A small-molecule ligand and the protein it binds are described below.
Small molecule (SMILES): Nc1ncnc2c1ccn2[C@@H]1O[C@H](CO)[C@@H](O)[C@H]1O

Sequence of chain 3.A:
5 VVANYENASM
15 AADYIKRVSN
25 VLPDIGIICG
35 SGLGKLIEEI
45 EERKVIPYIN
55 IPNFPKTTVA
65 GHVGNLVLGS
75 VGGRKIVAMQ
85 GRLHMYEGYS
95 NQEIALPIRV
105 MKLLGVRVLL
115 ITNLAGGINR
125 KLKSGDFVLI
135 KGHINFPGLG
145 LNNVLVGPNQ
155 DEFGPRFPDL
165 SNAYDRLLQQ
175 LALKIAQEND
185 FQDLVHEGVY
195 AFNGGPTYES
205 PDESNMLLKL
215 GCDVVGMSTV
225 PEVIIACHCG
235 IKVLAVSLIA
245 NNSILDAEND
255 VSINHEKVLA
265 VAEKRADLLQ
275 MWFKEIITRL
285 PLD

Binding-site contacts:
Ligand atom C5' contacts residue HIS259 of chain 1.A at 3.7 Å.
Ligand atom O4' contacts residue SO41 of chain 1.C at 3.0 Å (h-bond).
Ligand atom C2 contacts residue VAL219 of chain 1.A at 3.7 Å (hydrophobic).
Ligand atom C2 contacts residue GLU203 of chain 1.A at 3.2 Å.
Ligand atom N1 contacts residue VAL219 of chain 1.A at 3.8 Å.
Ligand atom C3' contacts residue SO41 of chain 1.C at 3.0 Å.
Ligand atom C8 contacts residue VAL262 of chain 1.A at 3.8 Å (hydrophobic).
Ligand atom N6 contacts residue GLU203 of chain 1.A at 3.8 Å.
Ligand atom N6 contacts residue ASN245 of chain 1.A at 3.1 Å (h-bond).
Ligand atom O2' contacts residue MET221 of chain 1.A at 3.0 Å (h-bond).
Ligand atom O3' contacts residue SO41 of chain 1.C at 2.2 Å (h-bond).
Ligand atom C1' contacts residue LEU118 of chain 1.A at 3.2 Å (hydrophobic).
Ligand atom C8 contacts residue LEU118 of chain 1.A at 3.6 Å (hydrophobic).
Ligand atom C2' contacts residue SO41 of chain 1.C at 3.4 Å.
Ligand atom C1' contacts residue SO41 of chain 1.C at 3.3 Å.
Ligand atom C4' contacts residue SO41 of chain 1.C at 3.3 Å.
Ligand atom C2 contacts residue GLY220 of chain 1.A at 3.7 Å.
Ligand atom C7 contacts residue VAL262 of chain 1.A at 3.8 Å (hydrophobic).
Ligand atom C5' contacts residue TYR202 of chain 1.A at 3.6 Å (hydrophobic).
Ligand atom O3' contacts residue TYR90 of chain 1.A at 2.9 Å (h-bond).
Ligand atom N3 contacts residue GLY220 of chain 1.A at 3.6 Å.
Ligand atom N3 contacts residue MET221 of chain 1.A at 3.7 Å.
Ligand atom O5' contacts residue HIS259 of chain 1.A at 2.8 Å (h-bond).
Ligand atom O4' contacts residue SER35 of chain 1.A at 3.9 Å.
Ligand atom C7 contacts residue ALA119 of chain 1.A at 3.9 Å (hydrophobic).
Ligand atom C6 contacts residue TYR202 of chain 1.A at 3.8 Å (hydrophobic).
Ligand atom C2' contacts residue MET221 of chain 1.A at 3.7 Å (hydrophobic).
Ligand atom C6 contacts residue GLY120 of chain 1.A at 3.5 Å.
Ligand atom C3' contacts residue TYR90 of chain 1.A at 3.7 Å (hydrophobic).
Ligand atom C5' contacts residue PHE161 of chain 3.A at 3.8 Å (hydrophobic).
Ligand atom O5' contacts residue VAL262 of chain 1.A at 3.5 Å.
Ligand atom N9 contacts residue LEU118 of chain 1.A at 3.3 Å (h-bond).
Ligand atom O2' contacts residue SO41 of chain 1.C at 3.0 Å (h-bond).
Ligand atom C2 contacts residue MET221 of chain 1.A at 3.7 Å (hydrophobic).
Ligand atom C6 contacts residue GLU203 of chain 1.A at 3.7 Å.
Ligand atom N6 contacts residue GLY120 of chain 1.A at 3.4 Å.
Ligand atom C5 contacts residue GLY120 of chain 1.A at 3.7 Å.
Ligand atom N1 contacts residue GLU203 of chain 1.A at 2.8 Å (salt-bridge).
Ligand atom O5' contacts residue TYR202 of chain 1.A at 2.8 Å (h-bond).
Ligand atom O3' contacts residue HIS88 of chain 1.A at 3.5 Å (h-bond).

Sequence of chain 1.A:
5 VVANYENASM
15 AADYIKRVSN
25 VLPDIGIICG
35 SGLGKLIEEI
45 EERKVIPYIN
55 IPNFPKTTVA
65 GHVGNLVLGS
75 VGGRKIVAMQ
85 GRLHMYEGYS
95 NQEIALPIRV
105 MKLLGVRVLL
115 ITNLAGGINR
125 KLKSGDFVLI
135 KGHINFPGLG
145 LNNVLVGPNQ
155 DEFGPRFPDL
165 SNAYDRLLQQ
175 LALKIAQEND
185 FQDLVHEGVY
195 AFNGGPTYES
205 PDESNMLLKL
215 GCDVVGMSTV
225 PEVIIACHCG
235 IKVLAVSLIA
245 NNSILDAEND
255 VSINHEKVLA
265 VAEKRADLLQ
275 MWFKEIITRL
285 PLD